Sequence of chain 1.D:
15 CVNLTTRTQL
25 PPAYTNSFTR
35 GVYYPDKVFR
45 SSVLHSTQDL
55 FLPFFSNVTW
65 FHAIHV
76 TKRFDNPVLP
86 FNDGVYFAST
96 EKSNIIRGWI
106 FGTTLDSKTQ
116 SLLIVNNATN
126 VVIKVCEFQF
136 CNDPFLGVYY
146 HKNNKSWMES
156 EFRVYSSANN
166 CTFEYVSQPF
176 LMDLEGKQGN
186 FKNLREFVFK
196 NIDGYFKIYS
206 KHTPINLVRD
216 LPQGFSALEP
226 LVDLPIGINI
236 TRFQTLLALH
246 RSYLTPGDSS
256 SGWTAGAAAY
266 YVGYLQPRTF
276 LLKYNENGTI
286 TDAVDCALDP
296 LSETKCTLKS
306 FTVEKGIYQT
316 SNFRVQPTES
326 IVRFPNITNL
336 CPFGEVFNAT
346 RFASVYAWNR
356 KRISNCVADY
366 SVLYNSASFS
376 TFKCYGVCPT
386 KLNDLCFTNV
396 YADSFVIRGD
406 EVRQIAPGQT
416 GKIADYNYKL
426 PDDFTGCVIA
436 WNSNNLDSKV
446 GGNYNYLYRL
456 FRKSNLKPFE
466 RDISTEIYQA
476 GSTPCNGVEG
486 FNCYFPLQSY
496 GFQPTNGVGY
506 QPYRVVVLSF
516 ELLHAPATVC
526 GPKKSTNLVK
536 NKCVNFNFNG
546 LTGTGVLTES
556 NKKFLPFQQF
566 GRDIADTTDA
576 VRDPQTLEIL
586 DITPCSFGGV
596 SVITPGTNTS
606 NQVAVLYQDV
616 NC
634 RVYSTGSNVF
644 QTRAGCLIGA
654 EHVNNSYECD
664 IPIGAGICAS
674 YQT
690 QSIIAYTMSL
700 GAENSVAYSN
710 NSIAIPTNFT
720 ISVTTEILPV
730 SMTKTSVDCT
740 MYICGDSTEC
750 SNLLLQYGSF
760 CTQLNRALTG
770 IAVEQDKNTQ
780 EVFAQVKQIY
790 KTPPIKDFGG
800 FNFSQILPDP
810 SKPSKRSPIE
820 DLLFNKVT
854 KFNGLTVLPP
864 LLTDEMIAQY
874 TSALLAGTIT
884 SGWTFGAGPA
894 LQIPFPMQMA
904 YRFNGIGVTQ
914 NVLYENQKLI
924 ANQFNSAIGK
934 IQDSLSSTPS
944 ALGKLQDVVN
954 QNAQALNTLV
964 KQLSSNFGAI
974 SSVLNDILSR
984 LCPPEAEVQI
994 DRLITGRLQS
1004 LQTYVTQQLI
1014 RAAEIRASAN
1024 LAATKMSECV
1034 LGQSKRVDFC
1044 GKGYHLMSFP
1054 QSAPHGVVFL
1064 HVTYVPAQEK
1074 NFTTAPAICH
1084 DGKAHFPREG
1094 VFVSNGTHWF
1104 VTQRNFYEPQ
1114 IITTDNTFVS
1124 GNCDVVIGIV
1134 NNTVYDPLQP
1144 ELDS

This protein binds this small molecule.
Small molecule (SMILES): CC(=O)N[C@@H]1[C@@H](O)[C@H](O)[C@@H](CO)O[C@H]1O

Binding-site contacts:
Ligand atom O7 contacts residue ASN709 of chain 1.D at 3.2 Å (h-bond).
Ligand atom C5 contacts residue ASN709 of chain 1.D at 3.8 Å.
Ligand atom O7 contacts residue ILE1130 of chain 1.D at 4.2 Å.
Ligand atom C8 contacts residue ILE1130 of chain 1.D at 4.3 Å (hydrophobic).
Ligand atom C2 contacts residue ASN709 of chain 1.D at 2.5 Å.
Ligand atom O5 contacts residue ASN709 of chain 1.D at 2.5 Å (h-bond).
Ligand atom C8 contacts residue GLY1131 of chain 1.D at 3.7 Å.
Ligand atom C8 contacts residue ASN709 of chain 1.D at 4.3 Å.
Ligand atom C4 contacts residue ASN709 of chain 1.D at 4.4 Å.
Ligand atom C1 contacts residue ASN709 of chain 1.D at 1.5 Å.
Ligand atom C3 contacts residue ASN709 of chain 1.D at 3.9 Å.
Ligand atom N2 contacts residue ASN709 of chain 1.D at 2.9 Å (h-bond).
Ligand atom C7 contacts residue ASN709 of chain 1.D at 3.2 Å.